A protein and the small-molecule ligand that binds it are described below.
Small molecule (SMILES): COC(=O)Cc1cc(=O)[nH]c2ccccc12

Binding-site contacts:
Ligand atom C05 contacts residue ALA105 of chain 4.A at 4.1 Å (hydrophobic).
Ligand atom C01 contacts residue LYS70 of chain 4.A at 3.2 Å.
Ligand atom C12 contacts residue LYS70 of chain 4.A at 4.0 Å.
Ligand atom N10 contacts residue ASN57 of chain 4.A at 2.4 Å (h-bond).
Ligand atom C14 contacts residue LEU56 of chain 4.A at 4.1 Å (hydrophobic).
Ligand atom C16 contacts residue ASN53 of chain 4.A at 3.9 Å.
Ligand atom C05 contacts residue TYR130 of chain 4.A at 3.2 Å (hydrophobic).
Ligand atom C07 contacts residue ASN53 of chain 4.A at 3.2 Å.
Ligand atom C13 contacts residue LYS70 of chain 4.A at 4.0 Å.
Ligand atom C14 contacts residue LYS70 of chain 4.A at 3.4 Å.
Ligand atom C13 contacts residue LEU56 of chain 4.A at 4.0 Å (hydrophobic).
Ligand atom C01 contacts residue ILE73 of chain 4.A at 3.6 Å (hydrophobic).
Ligand atom O09 contacts residue ASN53 of chain 4.A at 3.7 Å.
Ligand atom C06 contacts residue ASN53 of chain 4.A at 3.3 Å.
Ligand atom C03 contacts residue ILE73 of chain 4.A at 4.2 Å (hydrophobic).
Ligand atom N10 contacts residue ASN53 of chain 4.A at 4.0 Å.
Ligand atom C05 contacts residue THR107 of chain 4.A at 3.9 Å.
Ligand atom C11 contacts residue ASN57 of chain 4.A at 3.2 Å.
Ligand atom C07 contacts residue THR107 of chain 4.A at 4.0 Å.
Ligand atom C08 contacts residue ASN53 of chain 4.A at 3.6 Å.
Ligand atom C03 contacts residue THR107 of chain 4.A at 4.0 Å.
Ligand atom O02 contacts residue ASN74 of chain 4.A at 3.7 Å.
Ligand atom C05 contacts residue ASN53 of chain 4.A at 3.9 Å.
Ligand atom C15 contacts residue LYS70 of chain 4.A at 3.5 Å.
Ligand atom C14 contacts residue MET66 of chain 4.A at 3.8 Å (hydrophobic).
Ligand atom C16 contacts residue LYS70 of chain 4.A at 4.1 Å.
Ligand atom O02 contacts residue ILE73 of chain 4.A at 3.4 Å.
Ligand atom C11 contacts residue ASN53 of chain 4.A at 4.2 Å.
Ligand atom O04 contacts residue LYS70 of chain 4.A at 3.6 Å.
Ligand atom C06 contacts residue TYR130 of chain 4.A at 3.6 Å (hydrophobic).
Ligand atom C08 contacts residue ASN57 of chain 4.A at 3.4 Å.
Ligand atom C13 contacts residue MET66 of chain 4.A at 4.0 Å (hydrophobic).
Ligand atom C11 contacts residue LYS70 of chain 4.A at 4.0 Å.
Ligand atom C12 contacts residue ASN57 of chain 4.A at 3.2 Å.
Ligand atom O09 contacts residue ASN57 of chain 4.A at 2.9 Å (h-bond).
Ligand atom C16 contacts residue TYR130 of chain 4.A at 4.1 Å (hydrophobic).
Ligand atom C14 contacts residue LEU69 of chain 4.A at 4.2 Å (hydrophobic).
Ligand atom C15 contacts residue ILE73 of chain 4.A at 3.8 Å (hydrophobic).
Ligand atom C01 contacts residue ASN74 of chain 4.A at 2.9 Å.
Ligand atom C12 contacts residue LEU56 of chain 4.A at 3.9 Å (hydrophobic).

Sequence of chain 4.A:
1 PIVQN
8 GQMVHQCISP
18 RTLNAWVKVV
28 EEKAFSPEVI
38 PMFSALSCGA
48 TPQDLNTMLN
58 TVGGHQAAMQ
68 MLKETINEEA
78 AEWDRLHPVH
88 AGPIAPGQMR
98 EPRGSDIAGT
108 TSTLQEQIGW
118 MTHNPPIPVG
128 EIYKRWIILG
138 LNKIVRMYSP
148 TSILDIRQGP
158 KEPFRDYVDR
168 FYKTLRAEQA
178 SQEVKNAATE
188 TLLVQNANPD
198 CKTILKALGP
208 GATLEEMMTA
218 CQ